Sequence of chain 1.C:
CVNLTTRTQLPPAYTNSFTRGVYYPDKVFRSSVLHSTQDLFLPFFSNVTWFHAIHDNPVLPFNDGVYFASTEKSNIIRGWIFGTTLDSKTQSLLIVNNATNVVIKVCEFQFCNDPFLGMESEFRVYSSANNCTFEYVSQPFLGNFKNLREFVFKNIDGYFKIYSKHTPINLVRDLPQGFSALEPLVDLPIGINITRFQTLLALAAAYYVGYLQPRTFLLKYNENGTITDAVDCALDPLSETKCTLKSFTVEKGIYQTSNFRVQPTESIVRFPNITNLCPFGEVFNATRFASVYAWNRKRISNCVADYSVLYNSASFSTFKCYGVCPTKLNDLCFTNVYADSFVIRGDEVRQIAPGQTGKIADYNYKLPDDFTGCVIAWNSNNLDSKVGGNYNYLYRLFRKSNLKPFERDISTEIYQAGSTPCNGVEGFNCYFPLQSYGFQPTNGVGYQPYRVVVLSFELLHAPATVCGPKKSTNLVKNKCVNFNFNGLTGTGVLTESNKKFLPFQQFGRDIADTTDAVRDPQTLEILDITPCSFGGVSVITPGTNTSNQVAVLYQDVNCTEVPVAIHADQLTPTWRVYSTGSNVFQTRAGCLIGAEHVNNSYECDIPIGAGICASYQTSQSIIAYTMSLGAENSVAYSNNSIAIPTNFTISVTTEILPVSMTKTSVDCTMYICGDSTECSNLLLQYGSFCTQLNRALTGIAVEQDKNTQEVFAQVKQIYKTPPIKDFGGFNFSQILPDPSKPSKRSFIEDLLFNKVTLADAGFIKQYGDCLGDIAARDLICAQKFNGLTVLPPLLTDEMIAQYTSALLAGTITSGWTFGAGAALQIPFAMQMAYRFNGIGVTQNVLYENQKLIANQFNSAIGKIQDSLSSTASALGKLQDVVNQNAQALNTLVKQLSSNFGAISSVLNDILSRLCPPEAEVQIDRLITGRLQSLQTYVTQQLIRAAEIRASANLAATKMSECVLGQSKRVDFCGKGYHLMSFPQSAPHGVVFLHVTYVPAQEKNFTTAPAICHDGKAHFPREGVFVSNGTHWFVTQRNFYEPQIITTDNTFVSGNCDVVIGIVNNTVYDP

Sequence of chain 1.A:
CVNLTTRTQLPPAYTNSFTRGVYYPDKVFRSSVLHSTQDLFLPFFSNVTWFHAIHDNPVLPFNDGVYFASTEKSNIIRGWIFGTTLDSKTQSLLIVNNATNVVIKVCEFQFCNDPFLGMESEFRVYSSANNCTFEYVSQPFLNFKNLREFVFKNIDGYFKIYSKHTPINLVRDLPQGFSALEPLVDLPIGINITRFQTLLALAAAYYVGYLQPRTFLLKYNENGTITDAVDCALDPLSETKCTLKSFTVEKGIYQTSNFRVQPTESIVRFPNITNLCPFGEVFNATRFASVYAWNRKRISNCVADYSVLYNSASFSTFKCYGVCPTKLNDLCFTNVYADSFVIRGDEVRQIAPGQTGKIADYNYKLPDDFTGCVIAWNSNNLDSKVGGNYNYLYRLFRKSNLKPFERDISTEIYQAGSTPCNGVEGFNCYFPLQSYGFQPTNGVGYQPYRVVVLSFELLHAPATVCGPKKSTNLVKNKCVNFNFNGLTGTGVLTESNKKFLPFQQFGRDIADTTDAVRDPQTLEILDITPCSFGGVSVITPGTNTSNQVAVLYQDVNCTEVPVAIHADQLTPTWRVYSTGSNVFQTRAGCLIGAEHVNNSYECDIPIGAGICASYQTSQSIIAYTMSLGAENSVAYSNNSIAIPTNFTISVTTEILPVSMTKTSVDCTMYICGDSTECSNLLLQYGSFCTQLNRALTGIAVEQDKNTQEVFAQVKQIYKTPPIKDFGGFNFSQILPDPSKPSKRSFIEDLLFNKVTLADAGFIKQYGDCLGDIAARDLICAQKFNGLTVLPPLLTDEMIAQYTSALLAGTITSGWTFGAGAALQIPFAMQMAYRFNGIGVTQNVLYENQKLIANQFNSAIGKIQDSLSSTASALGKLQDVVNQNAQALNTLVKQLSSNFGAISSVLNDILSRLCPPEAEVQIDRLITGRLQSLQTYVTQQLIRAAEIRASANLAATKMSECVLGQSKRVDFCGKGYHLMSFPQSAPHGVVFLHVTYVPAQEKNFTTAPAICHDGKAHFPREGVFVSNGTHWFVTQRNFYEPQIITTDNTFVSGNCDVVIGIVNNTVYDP

A small-molecule ligand and the protein it binds are described below.
Small molecule (SMILES): CC(=O)N[C@@H]1[C@@H](O)[C@H](O)[C@@H](CO)O[C@H]1O

Binding-site contacts:
Ligand atom N2 contacts residue THR609 of chain 1.C at 4.0 Å.
Ligand atom C1 contacts residue GLN823 of chain 1.A at 3.8 Å.
Ligand atom O7 contacts residue THR609 of chain 1.C at 3.7 Å.
Ligand atom C8 contacts residue THR609 of chain 1.C at 3.5 Å.
Ligand atom C1 contacts residue ASN607 of chain 1.C at 1.4 Å.
Ligand atom C7 contacts residue THR609 of chain 1.C at 3.5 Å.
Ligand atom C2 contacts residue ASN607 of chain 1.C at 2.5 Å.
Ligand atom O6 contacts residue ASN607 of chain 1.C at 4.4 Å.
Ligand atom C4 contacts residue ASN607 of chain 1.C at 4.2 Å.
Ligand atom C5 contacts residue ASN607 of chain 1.C at 3.6 Å.
Ligand atom N2 contacts residue ASN607 of chain 1.C at 2.9 Å (h-bond).
Ligand atom C3 contacts residue ASN607 of chain 1.C at 3.8 Å.
Ligand atom O6 contacts residue GLN823 of chain 1.A at 3.6 Å (h-bond).
Ligand atom C7 contacts residue ASN607 of chain 1.C at 4.2 Å.
Ligand atom O5 contacts residue ASN607 of chain 1.C at 2.4 Å (h-bond).
Ligand atom O5 contacts residue GLN823 of chain 1.A at 3.4 Å (h-bond).